Binding-site contacts:
Ligand atom O21 contacts residue PHE14 of chain 1.A at 3.9 Å.
Ligand atom C17 contacts residue PRO78 of chain 1.A at 3.7 Å (hydrophobic).
Ligand atom C9 contacts residue GOL1 of chain 1.D at 3.3 Å.
Ligand atom C10 contacts residue HIS17 of chain 1.A at 3.5 Å.
Ligand atom C1 contacts residue ASP367 of chain 1.A at 3.7 Å.
Ligand atom C4 contacts residue GOL1 of chain 1.D at 3.6 Å.
Ligand atom O30 contacts residue ASP367 of chain 1.A at 3.1 Å (salt-bridge).
Ligand atom O24 contacts residue PRO78 of chain 1.A at 3.0 Å (h-bond).
Ligand atom O30 contacts residue ASN137 of chain 1.A at 3.6 Å.
Ligand atom O22 contacts residue PHE365 of chain 1.A at 3.7 Å.
Ligand atom O12 contacts residue GOL1 of chain 1.D at 3.8 Å.
Ligand atom C5 contacts residue ASP181 of chain 1.A at 3.4 Å.
Ligand atom O22 contacts residue ILE79 of chain 1.A at 3.2 Å.
Ligand atom C23 contacts residue SER16 of chain 1.A at 3.7 Å.
Ligand atom O22 contacts residue PRO78 of chain 1.A at 3.1 Å (h-bond).
Ligand atom C11 contacts residue GOL1 of chain 1.D at 3.7 Å.
Ligand atom C15 contacts residue PHE365 of chain 1.A at 3.7 Å (hydrophobic).
Ligand atom O29 contacts residue LEU196 of chain 1.A at 3.7 Å.
Ligand atom C9 contacts residue PHE116 of chain 1.A at 3.7 Å (hydrophobic).
Ligand atom C1 contacts residue TYR145 of chain 1.A at 3.6 Å (hydrophobic).
Ligand atom C3 contacts residue GOL1 of chain 1.D at 3.4 Å.
Ligand atom C17 contacts residue LEU82 of chain 1.A at 3.6 Å (hydrophobic).
Ligand atom C11 contacts residue PHE192 of chain 1.A at 3.9 Å (hydrophobic).
Ligand atom C6 contacts residue ASP181 of chain 1.A at 3.5 Å.
Ligand atom C6 contacts residue LEU196 of chain 1.A at 3.4 Å (hydrophobic).
Ligand atom C5 contacts residue LEU196 of chain 1.A at 3.7 Å (hydrophobic).
Ligand atom C2 contacts residue ASP367 of chain 1.A at 3.7 Å.
Ligand atom O12 contacts residue PHE192 of chain 1.A at 3.5 Å.
Ligand atom C5 contacts residue GLY366 of chain 1.A at 3.5 Å.
Ligand atom O29 contacts residue ASP181 of chain 1.A at 2.7 Å (salt-bridge).
Ligand atom C1 contacts residue LEU196 of chain 1.A at 3.8 Å (hydrophobic).
Ligand atom O29 contacts residue GLY366 of chain 1.A at 3.4 Å.
Ligand atom O29 contacts residue PRO179 of chain 1.A at 3.4 Å.
Ligand atom O24 contacts residue VAL274 of chain 1.A at 3.8 Å.
Ligand atom C9 contacts residue ASN137 of chain 1.A at 3.7 Å.
Ligand atom C6 contacts residue GLY366 of chain 1.A at 3.4 Å.
Ligand atom C16 contacts residue PRO78 of chain 1.A at 3.7 Å (hydrophobic).
Ligand atom C16 contacts residue LEU82 of chain 1.A at 3.7 Å (hydrophobic).
Ligand atom C10 contacts residue GOL1 of chain 1.D at 3.5 Å.
Ligand atom O27 contacts residue HIS17 of chain 1.A at 2.4 Å (h-bond).

This small molecule binds to this protein.
Small molecule (SMILES): COc1cc(-c2[o+]c3cc(O)cc(O)c3cc2O)cc(O)c1O

Sequence of chain 1.A:
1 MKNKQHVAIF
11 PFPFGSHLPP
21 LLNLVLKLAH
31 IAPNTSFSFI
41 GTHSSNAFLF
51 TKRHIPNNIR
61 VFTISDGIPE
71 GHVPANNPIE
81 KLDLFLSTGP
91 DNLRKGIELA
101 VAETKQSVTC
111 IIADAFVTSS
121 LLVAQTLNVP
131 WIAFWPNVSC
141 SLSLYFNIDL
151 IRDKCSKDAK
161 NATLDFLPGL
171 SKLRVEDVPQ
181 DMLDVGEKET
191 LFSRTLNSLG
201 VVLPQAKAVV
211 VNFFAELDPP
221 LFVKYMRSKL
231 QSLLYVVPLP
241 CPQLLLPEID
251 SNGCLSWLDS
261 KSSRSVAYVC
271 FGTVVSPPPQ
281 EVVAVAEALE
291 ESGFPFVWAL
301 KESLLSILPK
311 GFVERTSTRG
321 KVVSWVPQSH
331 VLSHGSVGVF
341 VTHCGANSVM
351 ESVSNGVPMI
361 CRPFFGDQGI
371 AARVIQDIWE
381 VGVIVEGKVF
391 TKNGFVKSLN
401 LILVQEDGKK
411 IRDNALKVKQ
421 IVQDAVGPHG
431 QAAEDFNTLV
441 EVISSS